A protein and the small-molecule ligand that binds it are described below.
Small molecule (SMILES): CC(=O)N[C@@H]1[C@@H](O)[C@H](O)[C@@H](CO)O[C@H]1O

Binding-site contacts:
Ligand atom O5 contacts residue GLU150 of chain 1.I at 3.5 Å.
Ligand atom C1 contacts residue THR156 of chain 1.I at 4.0 Å.
Ligand atom C3 contacts residue ASN154 of chain 1.I at 3.8 Å.
Ligand atom C1 contacts residue ASN154 of chain 1.I at 1.4 Å.
Ligand atom C4 contacts residue ASN154 of chain 1.I at 4.2 Å.
Ligand atom C2 contacts residue ASN154 of chain 1.I at 2.4 Å.
Ligand atom N2 contacts residue ASN154 of chain 1.I at 3.0 Å (h-bond).
Ligand atom C5 contacts residue GLU150 of chain 1.I at 4.0 Å.
Ligand atom C1 contacts residue GLU150 of chain 1.I at 4.0 Å.
Ligand atom C8 contacts residue THR156 of chain 1.I at 4.3 Å.
Ligand atom O6 contacts residue GLU150 of chain 1.I at 3.1 Å.
Ligand atom C5 contacts residue ASN154 of chain 1.I at 3.7 Å.
Ligand atom C7 contacts residue THR156 of chain 1.I at 4.5 Å.
Ligand atom O7 contacts residue ASN154 of chain 1.I at 3.1 Å (h-bond).
Ligand atom O5 contacts residue SER151 of chain 1.I at 4.1 Å.
Ligand atom O5 contacts residue ASN154 of chain 1.I at 2.4 Å (h-bond).
Ligand atom C6 contacts residue GLU150 of chain 1.I at 3.2 Å.
Ligand atom O6 contacts residue GLU147 of chain 1.I at 4.2 Å.
Ligand atom C7 contacts residue ASN154 of chain 1.I at 3.4 Å.
Ligand atom C6 contacts residue GLU147 of chain 1.I at 3.4 Å.
Ligand atom C6 contacts residue SER151 of chain 1.I at 4.5 Å.

Sequence of chain 1.I:
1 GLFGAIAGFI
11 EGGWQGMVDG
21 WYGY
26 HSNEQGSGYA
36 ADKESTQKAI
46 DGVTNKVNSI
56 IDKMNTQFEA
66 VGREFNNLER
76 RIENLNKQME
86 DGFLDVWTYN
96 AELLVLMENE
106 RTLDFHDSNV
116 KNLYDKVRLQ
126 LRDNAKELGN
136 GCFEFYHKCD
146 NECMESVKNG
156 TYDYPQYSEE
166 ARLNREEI